The protein below binds the small molecule below.
Small molecule (SMILES): CC(=O)N[C@@H]1[C@@H](O)[C@H](O)[C@@H](CO)O[C@H]1O

Binding-site contacts:
Ligand atom C5 contacts residue ASN149 of chain 1.B at 4.4 Å.
Ligand atom O5 contacts residue ASN149 of chain 1.B at 3.0 Å (h-bond).
Ligand atom C5 contacts residue MET153 of chain 1.B at 4.4 Å (hydrophobic).
Ligand atom N2 contacts residue MET153 of chain 1.B at 4.5 Å.
Ligand atom N2 contacts residue ASN149 of chain 1.B at 3.4 Å (h-bond).
Ligand atom O7 contacts residue ASN149 of chain 1.B at 4.4 Å.
Ligand atom C3 contacts residue ASN149 of chain 1.B at 4.5 Å.
Ligand atom C2 contacts residue MET153 of chain 1.B at 3.8 Å (hydrophobic).
Ligand atom C1 contacts residue ASN149 of chain 1.B at 2.1 Å.
Ligand atom O3 contacts residue MET153 of chain 1.B at 4.3 Å.
Ligand atom C1 contacts residue MET153 of chain 1.B at 4.1 Å (hydrophobic).
Ligand atom C7 contacts residue MET153 of chain 1.B at 4.2 Å (hydrophobic).
Ligand atom C7 contacts residue ASN149 of chain 1.B at 4.1 Å.
Ligand atom O7 contacts residue MET153 of chain 1.B at 3.2 Å.
Ligand atom O5 contacts residue MET153 of chain 1.B at 3.7 Å.
Ligand atom C4 contacts residue MET153 of chain 1.B at 4.0 Å (hydrophobic).
Ligand atom C2 contacts residue ASN149 of chain 1.B at 3.1 Å.
Ligand atom C3 contacts residue MET153 of chain 1.B at 4.5 Å (hydrophobic).

Sequence of chain 1.B:
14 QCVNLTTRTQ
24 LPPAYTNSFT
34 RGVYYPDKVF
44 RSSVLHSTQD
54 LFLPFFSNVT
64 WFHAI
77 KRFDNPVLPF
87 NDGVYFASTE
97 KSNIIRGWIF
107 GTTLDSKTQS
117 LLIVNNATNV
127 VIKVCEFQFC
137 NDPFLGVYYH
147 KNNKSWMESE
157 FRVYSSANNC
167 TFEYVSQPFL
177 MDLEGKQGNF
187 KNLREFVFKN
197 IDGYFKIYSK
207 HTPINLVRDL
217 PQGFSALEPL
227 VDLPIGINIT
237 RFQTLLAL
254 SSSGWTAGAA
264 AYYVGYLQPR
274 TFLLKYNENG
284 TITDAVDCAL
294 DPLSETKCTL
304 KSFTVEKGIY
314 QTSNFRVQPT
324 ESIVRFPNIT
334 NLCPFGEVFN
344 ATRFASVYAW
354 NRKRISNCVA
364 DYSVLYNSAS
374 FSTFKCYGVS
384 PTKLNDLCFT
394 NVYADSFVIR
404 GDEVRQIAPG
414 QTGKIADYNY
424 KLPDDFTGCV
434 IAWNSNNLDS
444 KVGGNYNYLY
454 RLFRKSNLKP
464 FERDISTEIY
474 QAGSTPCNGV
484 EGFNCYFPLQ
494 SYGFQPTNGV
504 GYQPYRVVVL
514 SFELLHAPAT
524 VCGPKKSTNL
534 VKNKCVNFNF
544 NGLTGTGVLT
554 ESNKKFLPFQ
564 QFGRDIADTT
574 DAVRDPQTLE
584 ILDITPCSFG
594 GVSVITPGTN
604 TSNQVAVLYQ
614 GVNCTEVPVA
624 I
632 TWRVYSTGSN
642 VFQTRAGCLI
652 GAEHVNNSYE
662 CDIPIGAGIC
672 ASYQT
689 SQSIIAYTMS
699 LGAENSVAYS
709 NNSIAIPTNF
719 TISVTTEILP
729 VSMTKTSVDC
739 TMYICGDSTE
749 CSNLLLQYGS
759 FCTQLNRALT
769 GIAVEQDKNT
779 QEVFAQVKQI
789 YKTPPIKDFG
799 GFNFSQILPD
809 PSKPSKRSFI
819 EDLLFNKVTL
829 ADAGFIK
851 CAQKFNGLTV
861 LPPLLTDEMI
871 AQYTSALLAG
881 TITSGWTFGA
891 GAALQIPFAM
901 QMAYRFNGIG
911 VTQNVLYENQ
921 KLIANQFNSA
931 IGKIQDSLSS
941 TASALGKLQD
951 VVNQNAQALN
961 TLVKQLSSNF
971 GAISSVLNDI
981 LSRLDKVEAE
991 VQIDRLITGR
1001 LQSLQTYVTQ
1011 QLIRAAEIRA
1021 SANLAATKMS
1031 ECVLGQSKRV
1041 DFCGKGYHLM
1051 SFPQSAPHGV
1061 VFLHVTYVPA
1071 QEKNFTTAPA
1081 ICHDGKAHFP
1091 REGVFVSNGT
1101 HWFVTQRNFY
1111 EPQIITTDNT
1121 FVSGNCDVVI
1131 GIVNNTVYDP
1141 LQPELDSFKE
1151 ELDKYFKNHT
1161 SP